Binding-site contacts:
Ligand atom C8 contacts residue ASN1153 of chain 1.G at 4.3 Å.
Ligand atom C8 contacts residue ILE1151 of chain 1.G at 4.1 Å (hydrophobic).
Ligand atom C1 contacts residue ASN1153 of chain 1.G at 1.5 Å.
Ligand atom C7 contacts residue ASN1153 of chain 1.G at 3.1 Å.
Ligand atom O7 contacts residue ASN1153 of chain 1.G at 3.0 Å (h-bond).
Ligand atom O5 contacts residue ASN1153 of chain 1.G at 2.4 Å (h-bond).
Ligand atom C2 contacts residue ASN1153 of chain 1.G at 2.5 Å.
Ligand atom N2 contacts residue ASN1153 of chain 1.G at 2.9 Å (h-bond).
Ligand atom C4 contacts residue ASN1153 of chain 1.G at 4.3 Å.
Ligand atom C5 contacts residue ASN1153 of chain 1.G at 3.8 Å.
Ligand atom C3 contacts residue ASN1153 of chain 1.G at 3.9 Å.

Sequence of chain 1.G:
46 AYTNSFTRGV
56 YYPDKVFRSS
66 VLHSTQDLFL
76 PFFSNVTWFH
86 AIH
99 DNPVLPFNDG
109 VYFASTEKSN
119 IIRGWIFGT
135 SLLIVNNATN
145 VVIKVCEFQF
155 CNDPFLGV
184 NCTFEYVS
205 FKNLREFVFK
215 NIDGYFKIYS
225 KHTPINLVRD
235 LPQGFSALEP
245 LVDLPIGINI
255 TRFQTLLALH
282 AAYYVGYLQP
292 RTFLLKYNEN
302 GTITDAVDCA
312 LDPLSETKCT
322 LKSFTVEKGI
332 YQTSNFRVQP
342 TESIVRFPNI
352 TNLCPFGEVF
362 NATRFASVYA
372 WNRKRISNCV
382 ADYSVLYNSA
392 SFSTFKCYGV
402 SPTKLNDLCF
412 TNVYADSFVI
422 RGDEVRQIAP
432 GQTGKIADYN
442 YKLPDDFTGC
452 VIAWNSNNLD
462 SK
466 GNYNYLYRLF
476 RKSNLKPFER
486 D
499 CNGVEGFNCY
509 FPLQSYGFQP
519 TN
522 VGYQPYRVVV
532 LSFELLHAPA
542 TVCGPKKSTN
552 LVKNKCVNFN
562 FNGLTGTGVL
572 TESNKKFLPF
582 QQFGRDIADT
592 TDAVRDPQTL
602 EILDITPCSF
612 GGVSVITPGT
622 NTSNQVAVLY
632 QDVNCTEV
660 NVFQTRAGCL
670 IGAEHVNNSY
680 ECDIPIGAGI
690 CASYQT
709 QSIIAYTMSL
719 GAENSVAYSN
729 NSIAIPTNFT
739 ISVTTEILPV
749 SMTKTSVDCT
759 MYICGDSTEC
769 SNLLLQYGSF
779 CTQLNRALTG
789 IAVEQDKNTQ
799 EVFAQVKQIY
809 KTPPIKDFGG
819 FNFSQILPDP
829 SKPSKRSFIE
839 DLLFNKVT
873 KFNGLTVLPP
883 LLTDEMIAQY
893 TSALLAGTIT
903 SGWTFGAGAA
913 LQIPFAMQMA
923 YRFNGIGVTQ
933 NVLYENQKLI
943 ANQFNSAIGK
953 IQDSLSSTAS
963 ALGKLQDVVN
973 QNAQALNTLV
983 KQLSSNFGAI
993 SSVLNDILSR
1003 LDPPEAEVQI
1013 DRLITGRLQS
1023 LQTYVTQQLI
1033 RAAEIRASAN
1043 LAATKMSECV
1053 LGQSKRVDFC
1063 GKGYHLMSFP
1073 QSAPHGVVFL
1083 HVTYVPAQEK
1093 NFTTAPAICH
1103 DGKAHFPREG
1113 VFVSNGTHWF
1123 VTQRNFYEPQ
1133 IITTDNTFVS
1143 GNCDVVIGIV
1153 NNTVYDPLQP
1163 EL

The small molecule below binds the protein below.
Small molecule (SMILES): CC(=O)N[C@H]1[C@H](O[C@H]2[C@H](O)[C@@H](NC(C)=O)CO[C@@H]2CO)O[C@H](CO)[C@@H](O)[C@@H]1O